Binding-site contacts:
Ligand atom C7 contacts residue ASN23 of chain 1.B at 3.6 Å.
Ligand atom O2D contacts residue ALA119 of chain 1.B at 2.8 Å (h-bond).
Ligand atom O1A contacts residue VAL163 of chain 1.B at 2.6 Å (h-bond).
Ligand atom O4U contacts residue HIS125 of chain 1.B at 3.6 Å.
Ligand atom O4U contacts residue PRO121 of chain 1.B at 3.3 Å (h-bond).
Ligand atom N3U contacts residue PRO121 of chain 1.B at 3.1 Å (h-bond).
Ligand atom O1B contacts residue VAL163 of chain 1.B at 3.6 Å.
Ligand atom O7 contacts residue ASN23 of chain 1.B at 3.2 Å.
Ligand atom O2A contacts residue VAL163 of chain 1.B at 3.2 Å (h-bond).
Ligand atom C3D contacts residue PHE328 of chain 1.B at 3.7 Å (hydrophobic).
Ligand atom O3D contacts residue VAL327 of chain 1.B at 3.0 Å (h-bond).
Ligand atom C2U contacts residue PRO121 of chain 1.B at 3.5 Å (hydrophobic).
Ligand atom C4U contacts residue PRO121 of chain 1.B at 3.0 Å (hydrophobic).
Ligand atom O2A contacts residue GLY164 of chain 1.B at 3.1 Å (h-bond).
Ligand atom O1B contacts residue GLY164 of chain 1.B at 2.8 Å (h-bond).
Ligand atom O4 contacts residue THR304 of chain 1.B at 3.6 Å.
Ligand atom O1E contacts residue ASN23 of chain 1.B at 3.1 Å (h-bond).
Ligand atom O3 contacts residue ASP305 of chain 1.B at 3.4 Å (salt-bridge).
Ligand atom O2U contacts residue PRO121 of chain 1.B at 3.3 Å.
Ligand atom C5U contacts residue SER162 of chain 1.B at 3.5 Å.
Ligand atom O1E contacts residue ARG371 of chain 1.B at 3.6 Å.
Ligand atom O2E contacts residue LYS22 of chain 1.B at 3.0 Å (salt-bridge).
Ligand atom O2E contacts residue LEU370 of chain 1.B at 3.1 Å.
Ligand atom O2U contacts residue LYS160 of chain 1.B at 3.2 Å.
Ligand atom C1E contacts residue LYS22 of chain 1.B at 3.5 Å.
Ligand atom O4U contacts residue VAL122 of chain 1.B at 3.3 Å.
Ligand atom O4 contacts residue PHE328 of chain 1.B at 3.4 Å.
Ligand atom O2A contacts residue SER162 of chain 1.B at 2.9 Å (h-bond).
Ligand atom O3D contacts residue PHE328 of chain 1.B at 3.5 Å.
Ligand atom C5U contacts residue PRO121 of chain 1.B at 3.4 Å (hydrophobic).
Ligand atom O1A contacts residue SER162 of chain 1.B at 3.5 Å.
Ligand atom O4 contacts residue ASP305 of chain 1.B at 3.0 Å (salt-bridge).
Ligand atom O3 contacts residue ASN23 of chain 1.B at 3.3 Å (h-bond).
Ligand atom O1E contacts residue LYS22 of chain 1.B at 3.5 Å (salt-bridge).
Ligand atom O1E contacts residue ASP305 of chain 1.B at 3.5 Å (salt-bridge).
Ligand atom O4U contacts residue LEU124 of chain 1.B at 3.1 Å (h-bond).
Ligand atom O2B contacts residue ARG120 of chain 1.B at 3.4 Å (salt-bridge).
Ligand atom O4U contacts residue ASP123 of chain 1.B at 3.5 Å (salt-bridge).
Ligand atom PA contacts residue VAL163 of chain 1.B at 3.3 Å.
Ligand atom N3U contacts residue ASP123 of chain 1.B at 2.9 Å (salt-bridge).

Sequence of chain 1.B:
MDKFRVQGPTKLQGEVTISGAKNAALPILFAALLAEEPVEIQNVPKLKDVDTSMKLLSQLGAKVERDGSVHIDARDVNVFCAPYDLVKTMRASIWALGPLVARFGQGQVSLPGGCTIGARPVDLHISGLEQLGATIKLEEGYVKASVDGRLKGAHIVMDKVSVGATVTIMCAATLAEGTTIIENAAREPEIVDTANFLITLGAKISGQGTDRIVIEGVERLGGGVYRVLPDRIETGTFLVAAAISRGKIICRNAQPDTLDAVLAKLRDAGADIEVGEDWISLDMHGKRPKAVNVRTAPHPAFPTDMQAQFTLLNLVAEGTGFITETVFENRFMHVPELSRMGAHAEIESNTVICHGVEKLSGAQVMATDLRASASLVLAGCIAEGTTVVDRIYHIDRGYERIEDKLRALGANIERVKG

This small molecule binds to this protein.
Small molecule (SMILES): C=C(O[C@H]1[C@H](O)[C@@H](CO)O[C@H](O[P](=O)(O)O[P](=O)(O)OC[C@H]2O[C@@H](n3ccc(=O)[nH]c3=O)[C@H](O)[C@@H]2O)[C@@H]1NC(C)=O)C(=O)O